Sequence of chain 1.A:
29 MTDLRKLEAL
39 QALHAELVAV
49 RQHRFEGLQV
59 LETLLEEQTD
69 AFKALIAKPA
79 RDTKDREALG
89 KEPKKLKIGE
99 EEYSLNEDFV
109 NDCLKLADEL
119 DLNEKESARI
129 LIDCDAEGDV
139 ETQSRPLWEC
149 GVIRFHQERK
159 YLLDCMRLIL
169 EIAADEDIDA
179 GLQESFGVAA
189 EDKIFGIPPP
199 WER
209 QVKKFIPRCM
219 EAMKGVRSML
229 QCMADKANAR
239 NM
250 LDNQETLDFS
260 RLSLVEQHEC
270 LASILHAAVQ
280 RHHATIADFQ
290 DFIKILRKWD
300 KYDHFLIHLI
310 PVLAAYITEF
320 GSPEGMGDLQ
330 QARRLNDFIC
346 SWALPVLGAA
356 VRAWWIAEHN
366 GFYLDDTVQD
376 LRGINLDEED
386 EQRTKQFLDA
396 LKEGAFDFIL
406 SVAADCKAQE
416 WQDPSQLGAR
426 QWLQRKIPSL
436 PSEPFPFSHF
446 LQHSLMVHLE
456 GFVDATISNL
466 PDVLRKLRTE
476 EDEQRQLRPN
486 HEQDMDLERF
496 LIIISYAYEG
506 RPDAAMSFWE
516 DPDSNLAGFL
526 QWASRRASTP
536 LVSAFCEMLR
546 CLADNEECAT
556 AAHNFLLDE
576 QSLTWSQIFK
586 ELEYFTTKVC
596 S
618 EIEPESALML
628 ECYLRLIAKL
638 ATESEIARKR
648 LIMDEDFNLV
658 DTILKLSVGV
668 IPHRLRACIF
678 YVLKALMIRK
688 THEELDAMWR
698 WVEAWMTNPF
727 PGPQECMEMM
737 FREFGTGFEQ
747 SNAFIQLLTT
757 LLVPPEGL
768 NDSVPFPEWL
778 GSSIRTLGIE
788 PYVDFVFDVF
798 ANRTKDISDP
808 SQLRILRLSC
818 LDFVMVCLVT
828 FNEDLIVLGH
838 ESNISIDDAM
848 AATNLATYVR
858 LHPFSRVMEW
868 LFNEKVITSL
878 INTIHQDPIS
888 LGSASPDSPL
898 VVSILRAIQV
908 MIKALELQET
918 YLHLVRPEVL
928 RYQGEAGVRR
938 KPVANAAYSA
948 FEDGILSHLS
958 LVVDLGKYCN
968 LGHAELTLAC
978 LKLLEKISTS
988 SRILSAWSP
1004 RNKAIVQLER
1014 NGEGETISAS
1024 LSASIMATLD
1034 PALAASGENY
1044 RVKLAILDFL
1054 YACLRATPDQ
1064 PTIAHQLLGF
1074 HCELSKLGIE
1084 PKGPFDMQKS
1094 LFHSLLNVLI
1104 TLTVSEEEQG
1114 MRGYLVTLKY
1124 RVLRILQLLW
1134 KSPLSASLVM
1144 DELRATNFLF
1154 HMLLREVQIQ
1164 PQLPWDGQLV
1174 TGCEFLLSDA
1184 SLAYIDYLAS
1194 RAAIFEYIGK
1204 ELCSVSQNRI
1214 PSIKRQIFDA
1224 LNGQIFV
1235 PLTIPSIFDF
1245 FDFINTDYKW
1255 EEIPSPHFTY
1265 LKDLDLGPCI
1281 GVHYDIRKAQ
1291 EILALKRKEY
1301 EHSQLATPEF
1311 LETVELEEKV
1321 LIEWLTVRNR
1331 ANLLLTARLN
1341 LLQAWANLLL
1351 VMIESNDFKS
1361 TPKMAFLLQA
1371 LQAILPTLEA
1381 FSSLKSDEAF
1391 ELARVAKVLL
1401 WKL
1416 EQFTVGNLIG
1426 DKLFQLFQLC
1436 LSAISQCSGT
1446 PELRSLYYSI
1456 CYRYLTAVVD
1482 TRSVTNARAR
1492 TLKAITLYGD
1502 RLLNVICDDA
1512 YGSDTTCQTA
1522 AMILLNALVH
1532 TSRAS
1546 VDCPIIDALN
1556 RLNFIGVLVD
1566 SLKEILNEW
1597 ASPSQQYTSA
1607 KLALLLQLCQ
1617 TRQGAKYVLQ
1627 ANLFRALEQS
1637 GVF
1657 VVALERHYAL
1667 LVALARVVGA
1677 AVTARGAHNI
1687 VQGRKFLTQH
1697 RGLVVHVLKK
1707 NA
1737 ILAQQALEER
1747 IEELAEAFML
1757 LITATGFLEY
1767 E

The small molecule below binds the protein below.
Small molecule (SMILES): N[C@@H](Cc1ccccc1)C(=O)NCC=O

Binding-site contacts:
Ligand atom CE2 contacts residue PRO466 of chain 1.A at 3.7 Å (hydrophobic).
Ligand atom CG contacts residue ASN520 of chain 1.A at 4.3 Å.
Ligand atom CZ contacts residue PRO466 of chain 1.A at 3.4 Å (hydrophobic).
Ligand atom N contacts residue ARG470 of chain 1.A at 4.2 Å.
Ligand atom CZ contacts residue PHE524 of chain 1.A at 3.9 Å (hydrophobic).
Ligand atom O contacts residue ASN520 of chain 1.A at 4.2 Å.
Ligand atom CA contacts residue ASN520 of chain 1.A at 3.3 Å.
Ligand atom CE1 contacts residue ILE462 of chain 1.A at 3.9 Å (hydrophobic).
Ligand atom CD1 contacts residue PHE524 of chain 1.A at 3.7 Å (hydrophobic).
Ligand atom CE1 contacts residue PRO466 of chain 1.A at 3.8 Å (hydrophobic).
Ligand atom CE1 contacts residue PHE524 of chain 1.A at 3.6 Å (hydrophobic).
Ligand atom C contacts residue ARG470 of chain 1.A at 4.4 Å.
Ligand atom CE2 contacts residue ARG470 of chain 1.A at 3.6 Å.
Ligand atom CD1 contacts residue ASN520 of chain 1.A at 3.9 Å.
Ligand atom CD2 contacts residue ARG470 of chain 1.A at 3.5 Å.
Ligand atom CA contacts residue ARG470 of chain 1.A at 3.6 Å.
Ligand atom CB contacts residue GLY523 of chain 1.A at 3.9 Å.
Ligand atom CG contacts residue GLY523 of chain 1.A at 4.4 Å.
Ligand atom CB contacts residue ASN520 of chain 1.A at 3.8 Å.
Ligand atom CB contacts residue PHE524 of chain 1.A at 3.9 Å (hydrophobic).
Ligand atom CD1 contacts residue ILE462 of chain 1.A at 4.1 Å (hydrophobic).
Ligand atom O contacts residue PRO466 of chain 1.A at 4.0 Å.
Ligand atom C contacts residue ASN520 of chain 1.A at 4.0 Å.
Ligand atom CD1 contacts residue PRO466 of chain 1.A at 4.4 Å (hydrophobic).
Ligand atom CD2 contacts residue PRO466 of chain 1.A at 4.4 Å (hydrophobic).
Ligand atom N contacts residue ASN520 of chain 1.A at 3.3 Å (h-bond).
Ligand atom N contacts residue SER519 of chain 1.A at 4.1 Å.
Ligand atom CG contacts residue PHE524 of chain 1.A at 4.0 Å (hydrophobic).
Ligand atom O contacts residue ARG470 of chain 1.A at 4.3 Å.